Binding-site contacts:
Ligand atom O8 contacts residue ASN396 of chain 1.G at 3.4 Å (h-bond).
Ligand atom C1 contacts residue THR394 of chain 1.G at 1.9 Å.
Ligand atom O1B contacts residue THR394 of chain 1.G at 2.8 Å (h-bond).
Ligand atom C7 contacts residue THR394 of chain 1.G at 4.4 Å.
Ligand atom C4 contacts residue THR394 of chain 1.G at 3.8 Å.
Ligand atom C2 contacts residue THR394 of chain 1.G at 1.4 Å.
Ligand atom C8 contacts residue ASN396 of chain 1.G at 3.4 Å.
Ligand atom C9 contacts residue ALA439 of chain 1.G at 4.2 Å (hydrophobic).
Ligand atom C5 contacts residue THR394 of chain 1.G at 4.3 Å.
Ligand atom O8 contacts residue ALA439 of chain 1.G at 4.1 Å.
Ligand atom C9 contacts residue ASN396 of chain 1.G at 4.4 Å.
Ligand atom O8 contacts residue GLN395 of chain 1.G at 4.3 Å.
Ligand atom O1B contacts residue ALA439 of chain 1.G at 4.1 Å.
Ligand atom C7 contacts residue ASN396 of chain 1.G at 4.5 Å.
Ligand atom O6 contacts residue THR394 of chain 1.G at 2.6 Å (h-bond).
Ligand atom C3 contacts residue THR394 of chain 1.G at 2.5 Å.
Ligand atom C6 contacts residue THR394 of chain 1.G at 3.6 Å.
Ligand atom O4 contacts residue THR394 of chain 1.G at 4.2 Å.
Ligand atom O1A contacts residue THR394 of chain 1.G at 2.4 Å (h-bond).
Ligand atom C8 contacts residue THR394 of chain 1.G at 3.8 Å.
Ligand atom O8 contacts residue SER438 of chain 1.G at 4.4 Å.
Ligand atom O8 contacts residue THR394 of chain 1.G at 2.6 Å (h-bond).

Sequence of chain 1.G:
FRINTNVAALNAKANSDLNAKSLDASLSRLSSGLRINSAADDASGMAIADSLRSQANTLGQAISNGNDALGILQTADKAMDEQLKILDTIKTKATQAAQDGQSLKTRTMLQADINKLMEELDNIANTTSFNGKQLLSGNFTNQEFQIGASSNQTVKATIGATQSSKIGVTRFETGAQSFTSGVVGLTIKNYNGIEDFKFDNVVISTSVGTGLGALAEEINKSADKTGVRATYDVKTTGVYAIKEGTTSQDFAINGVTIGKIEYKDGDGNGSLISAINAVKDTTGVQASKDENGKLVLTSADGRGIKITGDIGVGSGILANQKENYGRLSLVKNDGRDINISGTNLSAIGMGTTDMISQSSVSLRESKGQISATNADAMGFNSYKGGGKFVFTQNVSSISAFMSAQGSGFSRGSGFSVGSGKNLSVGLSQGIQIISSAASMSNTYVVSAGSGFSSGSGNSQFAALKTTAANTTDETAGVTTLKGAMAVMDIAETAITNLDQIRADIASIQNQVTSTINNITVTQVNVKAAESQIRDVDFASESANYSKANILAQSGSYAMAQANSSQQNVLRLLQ

A small-molecule ligand and the protein it binds are described below.
Small molecule (SMILES): C[C@H](O)[C@H](N)[C@@H]1O[C@](O)(C(=O)O)C[C@H](O)[C@@H]1N